Binding-site contacts:
Ligand atom O2 contacts residue GLN61 of chain 1.A at 4.1 Å.
Ligand atom O2 contacts residue PHE63 of chain 1.A at 4.1 Å.
Ligand atom O5 contacts residue ARG11 of chain 1.A at 3.3 Å (salt-bridge).
Ligand atom C4 contacts residue ARG11 of chain 1.A at 3.6 Å.
Ligand atom O3 contacts residue GLN61 of chain 1.A at 4.0 Å.
Ligand atom C5 contacts residue ARG11 of chain 1.A at 3.2 Å.
Ligand atom O1 contacts residue PHE63 of chain 1.A at 3.6 Å.
Ligand atom O1 contacts residue GLN17 of chain 1.A at 3.8 Å.
Ligand atom O5 contacts residue PHE63 of chain 1.A at 4.1 Å.
Ligand atom C3 contacts residue PHE63 of chain 1.A at 4.2 Å (hydrophobic).
Ligand atom C4 contacts residue PHE63 of chain 1.A at 4.0 Å (hydrophobic).
Ligand atom C1 contacts residue PHE63 of chain 1.A at 4.2 Å (hydrophobic).
Ligand atom O3 contacts residue PHE63 of chain 1.A at 3.8 Å.
Ligand atom C2 contacts residue PHE63 of chain 1.A at 3.7 Å (hydrophobic).
Ligand atom O4 contacts residue ARG11 of chain 1.A at 4.3 Å.

A protein and the small-molecule ligand that binds it are described below.
Small molecule (SMILES): O[C@@H]1[C@@H](O)[C@H](O)OC[C@H]1O

Sequence of chain 1.A:
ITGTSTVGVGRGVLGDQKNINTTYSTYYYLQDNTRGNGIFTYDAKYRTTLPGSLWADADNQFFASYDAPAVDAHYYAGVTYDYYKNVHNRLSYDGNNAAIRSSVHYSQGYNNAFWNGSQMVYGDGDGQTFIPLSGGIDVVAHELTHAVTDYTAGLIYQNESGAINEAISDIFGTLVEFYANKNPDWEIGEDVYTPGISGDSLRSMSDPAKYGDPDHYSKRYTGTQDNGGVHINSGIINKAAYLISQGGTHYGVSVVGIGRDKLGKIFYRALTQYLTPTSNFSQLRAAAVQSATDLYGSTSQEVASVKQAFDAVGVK